Binding-site contacts:
Ligand atom C26 contacts residue B1S1 of chain 2.C at 0.0 Å.
Ligand atom N19 contacts residue B1S1 of chain 2.C at 0.1 Å (h-bond).
Ligand atom O22 contacts residue CYS152 of chain 2.A at 2.6 Å (h-bond).
Ligand atom C13 contacts residue B1S1 of chain 2.C at 0.1 Å.
Ligand atom C29 contacts residue B1S1 of chain 2.C at 0.0 Å.
Ligand atom C27 contacts residue B1S1 of chain 2.C at 0.0 Å.
Ligand atom C20 contacts residue B1S1 of chain 2.C at 0.1 Å.
Ligand atom C25 contacts residue B1S1 of chain 2.C at 0.0 Å.
Ligand atom O22 contacts residue B1S1 of chain 2.C at 1.3 Å.
Ligand atom N11 contacts residue GLN196 of chain 2.A at 3.2 Å (h-bond).
Ligand atom N28 contacts residue B1S1 of chain 2.C at 0.0 Å (h-bond).
Ligand atom C21 contacts residue CYS152 of chain 2.A at 1.8 Å (hydrophobic).
Ligand atom C7 contacts residue GLU173 of chain 2.A at 3.2 Å.
Ligand atom C6 contacts residue B1S1 of chain 2.C at 0.0 Å.
Ligand atom O10 contacts residue GLU173 of chain 2.A at 3.0 Å (salt-bridge).
Ligand atom O8 contacts residue B1S1 of chain 2.C at 0.0 Å (h-bond).
Ligand atom C24 contacts residue B1S1 of chain 2.C at 0.1 Å.
Ligand atom C20 contacts residue CYS152 of chain 2.A at 2.7 Å (hydrophobic).
Ligand atom C12 contacts residue B1S1 of chain 2.C at 0.1 Å.
Ligand atom O10 contacts residue B1S1 of chain 2.C at 0.0 Å (h-bond).
Ligand atom C2 contacts residue B1S1 of chain 2.C at 0.0 Å.
Ligand atom N19 contacts residue HIS171 of chain 2.A at 2.9 Å (h-bond).
Ligand atom N28 contacts residue GLU173 of chain 2.A at 3.1 Å (salt-bridge).
Ligand atom C15 contacts residue B1S1 of chain 2.C at 0.0 Å.
Ligand atom C24 contacts residue CYS152 of chain 2.A at 3.2 Å (hydrophobic).
Ligand atom C3 contacts residue B1S1 of chain 2.C at 0.0 Å.
Ligand atom N19 contacts residue CYS152 of chain 2.A at 3.1 Å (h-bond).
Ligand atom O30 contacts residue HIS170 of chain 2.A at 2.8 Å (h-bond).
Ligand atom C1 contacts residue B1S1 of chain 2.C at 0.0 Å.
Ligand atom C5 contacts residue B1S1 of chain 2.C at 0.0 Å.
Ligand atom O18 contacts residue B1S1 of chain 2.C at 0.1 Å (h-bond).
Ligand atom C21 contacts residue B1S1 of chain 2.C at 0.1 Å.
Ligand atom C7 contacts residue B1S1 of chain 2.C at 0.0 Å.
Ligand atom N11 contacts residue B1S1 of chain 2.C at 0.1 Å (h-bond).
Ligand atom C14 contacts residue B1S1 of chain 2.C at 0.1 Å.
Ligand atom C9 contacts residue B1S1 of chain 2.C at 0.0 Å.
Ligand atom O30 contacts residue B1S1 of chain 2.C at 0.0 Å (h-bond).
Ligand atom C4 contacts residue B1S1 of chain 2.C at 0.0 Å.
Ligand atom C17 contacts residue B1S1 of chain 2.C at 0.1 Å.
Ligand atom C16 contacts residue B1S1 of chain 2.C at 0.0 Å.

Sequence of chain 2.A:
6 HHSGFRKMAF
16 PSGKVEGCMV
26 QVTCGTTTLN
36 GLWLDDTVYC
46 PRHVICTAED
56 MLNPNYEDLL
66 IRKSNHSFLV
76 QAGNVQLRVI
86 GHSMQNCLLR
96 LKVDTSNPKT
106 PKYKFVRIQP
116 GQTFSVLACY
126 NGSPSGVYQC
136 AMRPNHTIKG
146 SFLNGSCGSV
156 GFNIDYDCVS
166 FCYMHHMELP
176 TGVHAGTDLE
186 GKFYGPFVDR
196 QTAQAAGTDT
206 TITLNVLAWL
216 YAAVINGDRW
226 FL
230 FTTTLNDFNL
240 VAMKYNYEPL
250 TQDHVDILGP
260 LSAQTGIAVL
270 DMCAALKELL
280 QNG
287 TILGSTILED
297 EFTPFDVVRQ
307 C

A protein and the small-molecule ligand that binds it are described below.
Small molecule (SMILES): CC(C)C[C@H](NC(=O)OCc1ccccc1)C(=O)N[C@@H](C[C@@H]1CCNC1=O)[C@@H](O)S(=O)(=O)O